Sequence of chain 2.A:
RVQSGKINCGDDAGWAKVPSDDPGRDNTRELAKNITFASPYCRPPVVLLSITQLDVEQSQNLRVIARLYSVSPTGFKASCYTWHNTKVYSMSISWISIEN

Binding-site contacts:
Ligand atom C1 contacts residue ASN34 of chain 2.A at 1.4 Å.
Ligand atom O3 contacts residue ASN34 of chain 2.A at 4.4 Å.
Ligand atom C2 contacts residue ASN34 of chain 2.A at 2.1 Å.
Ligand atom O7 contacts residue ASN34 of chain 2.A at 3.7 Å.
Ligand atom C5 contacts residue ASN34 of chain 2.A at 3.6 Å.
Ligand atom N2 contacts residue ASN34 of chain 2.A at 2.8 Å (h-bond).
Ligand atom C8 contacts residue ASN34 of chain 2.A at 3.1 Å.
Ligand atom O5 contacts residue LYS77 of chain 2.A at 4.2 Å.
Ligand atom C3 contacts residue ASN34 of chain 2.A at 3.5 Å.
Ligand atom C4 contacts residue ASN34 of chain 2.A at 3.8 Å.
Ligand atom C7 contacts residue ASN34 of chain 2.A at 3.2 Å.
Ligand atom O5 contacts residue ASN34 of chain 2.A at 2.4 Å (h-bond).
Ligand atom O6 contacts residue LYS77 of chain 2.A at 3.7 Å.

The protein below binds the small molecule below.
Small molecule (SMILES): CC(=O)N[C@@H]1[C@@H](O)[C@H](O)[C@@H](CO)O[C@H]1O